Binding-site contacts:
Ligand atom O2A contacts residue CYS11 of chain 1.N at 3.2 Å (h-bond).
Ligand atom O1A contacts residue CYS11 of chain 1.N at 2.7 Å (h-bond).
Ligand atom N2 contacts residue ASN225 of chain 1.N at 3.0 Å (h-bond).
Ligand atom O4' contacts residue SER137 of chain 1.N at 3.3 Å.
Ligand atom O1G contacts residue GLY97 of chain 1.N at 3.3 Å (h-bond).
Ligand atom O2B contacts residue MG1 of chain 1.TA at 2.4 Å.
Ligand atom O2A contacts residue GLN10 of chain 1.N at 2.8 Å.
Ligand atom O2B contacts residue GLN10 of chain 1.N at 2.5 Å (h-bond).
Ligand atom O2G contacts residue MG1 of chain 1.TA at 2.5 Å.
Ligand atom O1G contacts residue ALA96 of chain 1.N at 2.9 Å.
Ligand atom O1A contacts residue GLN10 of chain 1.N at 3.0 Å (h-bond).
Ligand atom N3 contacts residue ASN203 of chain 1.N at 3.1 Å (h-bond).
Ligand atom C4 contacts residue CYS11 of chain 1.N at 3.5 Å (hydrophobic).
Ligand atom C5 contacts residue CYS11 of chain 1.N at 3.5 Å (hydrophobic).
Ligand atom O2' contacts residue ASP176 of chain 1.N at 3.0 Å (salt-bridge).
Ligand atom N7 contacts residue CYS11 of chain 1.N at 3.4 Å.
Ligand atom O1B contacts residue THR142 of chain 1.N at 2.4 Å (h-bond).
Ligand atom O3G contacts residue GLY141 of chain 1.N at 3.5 Å.
Ligand atom N9 contacts residue CYS11 of chain 1.N at 3.4 Å.
Ligand atom O6 contacts residue GLN14 of chain 1.N at 3.3 Å (h-bond).
Ligand atom C8 contacts residue CYS11 of chain 1.N at 3.4 Å (hydrophobic).
Ligand atom O3B contacts residue THR142 of chain 1.N at 2.9 Å (h-bond).
Ligand atom O2B contacts residue GLY9 of chain 1.N at 3.4 Å.
Ligand atom PG contacts residue ASN98 of chain 1.N at 3.1 Å.
Ligand atom N1 contacts residue ASN225 of chain 1.N at 3.0 Å (h-bond).
Ligand atom PB contacts residue GLY9 of chain 1.N at 3.4 Å.
Ligand atom O3' contacts residue GLU180 of chain 1.N at 2.6 Å (salt-bridge).
Ligand atom PB contacts residue GLN10 of chain 1.N at 3.4 Å.
Ligand atom O1G contacts residue THR142 of chain 1.N at 3.0 Å.
Ligand atom O1B contacts residue GLY143 of chain 1.N at 2.6 Å (h-bond).
Ligand atom O3G contacts residue ASN98 of chain 1.N at 1.8 Å (h-bond).
Ligand atom N1 contacts residue TYR221 of chain 1.N at 3.2 Å.
Ligand atom C3' contacts residue GLU180 of chain 1.N at 3.3 Å.
Ligand atom C2' contacts residue ASP176 of chain 1.N at 3.4 Å.
Ligand atom C2 contacts residue ASN203 of chain 1.N at 3.4 Å.
Ligand atom N2 contacts residue ASN203 of chain 1.N at 2.4 Å (h-bond).
Ligand atom C4' contacts residue SER137 of chain 1.N at 3.1 Å.
Ligand atom O3G contacts residue GLY97 of chain 1.N at 3.0 Å.
Ligand atom O1B contacts residue GLY9 of chain 1.N at 2.6 Å.
Ligand atom PB contacts residue THR142 of chain 1.N at 3.1 Å.

Sequence of chain 1.N:
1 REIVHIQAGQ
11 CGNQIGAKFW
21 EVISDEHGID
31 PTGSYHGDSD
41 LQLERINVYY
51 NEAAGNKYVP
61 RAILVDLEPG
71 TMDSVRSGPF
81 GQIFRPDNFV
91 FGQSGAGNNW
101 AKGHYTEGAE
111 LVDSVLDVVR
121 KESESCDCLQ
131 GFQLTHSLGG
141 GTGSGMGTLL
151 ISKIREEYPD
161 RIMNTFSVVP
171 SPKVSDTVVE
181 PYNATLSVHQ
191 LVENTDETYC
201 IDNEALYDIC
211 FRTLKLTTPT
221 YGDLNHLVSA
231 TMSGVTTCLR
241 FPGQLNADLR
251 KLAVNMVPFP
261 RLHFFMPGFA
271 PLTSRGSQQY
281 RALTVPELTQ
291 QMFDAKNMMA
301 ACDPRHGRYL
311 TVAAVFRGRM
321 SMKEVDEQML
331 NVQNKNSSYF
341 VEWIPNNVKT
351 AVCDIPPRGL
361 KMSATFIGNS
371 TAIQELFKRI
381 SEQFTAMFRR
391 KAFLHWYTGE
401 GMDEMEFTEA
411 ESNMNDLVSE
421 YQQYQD

The protein below binds the small molecule below.
Small molecule (SMILES): Nc1nc2c(ncn2[C@@H]2O[C@H](CO[P](=O)(O)C[P](=O)(O)OP(=O)(O)O)[C@@H](O)[C@H]2O)c(=O)[nH]1